Binding-site contacts:
Ligand atom C3 contacts residue ASN19 of chain 10.S at 4.4 Å.
Ligand atom C6 contacts residue ASN19 of chain 10.S at 4.1 Å.
Ligand atom O6 contacts residue ASN19 of chain 10.S at 4.4 Å.
Ligand atom C2 contacts residue ASN19 of chain 10.S at 3.4 Å.
Ligand atom C8 contacts residue TYR17 of chain 10.S at 4.2 Å (hydrophobic).
Ligand atom O5 contacts residue ASN19 of chain 10.S at 2.2 Å (h-bond).
Ligand atom C1 contacts residue ASN19 of chain 10.S at 1.9 Å.
Ligand atom C5 contacts residue ASN19 of chain 10.S at 3.4 Å.
Ligand atom N2 contacts residue ASN19 of chain 10.S at 4.1 Å.

This small molecule binds to this protein.
Small molecule (SMILES): CC(=O)N[C@H]1[C@H](O[C@H]2[C@H](O)[C@@H](NC(C)=O)CO[C@@H]2CO)O[C@H](CO)[C@@H](O)[C@@H]1O

Sequence of chain 10.S:
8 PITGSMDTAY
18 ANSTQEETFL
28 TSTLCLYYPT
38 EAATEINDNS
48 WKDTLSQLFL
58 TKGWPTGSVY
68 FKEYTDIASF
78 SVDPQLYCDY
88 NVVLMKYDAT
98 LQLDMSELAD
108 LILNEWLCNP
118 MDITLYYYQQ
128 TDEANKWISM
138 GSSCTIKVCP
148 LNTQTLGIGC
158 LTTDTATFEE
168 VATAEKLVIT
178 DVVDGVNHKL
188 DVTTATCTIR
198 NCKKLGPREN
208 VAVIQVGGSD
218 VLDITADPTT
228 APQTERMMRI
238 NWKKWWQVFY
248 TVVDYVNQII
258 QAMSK